Binding-site contacts:
Ligand atom O2 contacts residue ASP29 of chain 1.A at 3.4 Å.
Ligand atom F1 contacts residue ARG8 of chain 1.B at 3.6 Å.
Ligand atom C39 contacts residue GLY27 of chain 1.B at 3.5 Å.
Ligand atom F3 contacts residue ARG8 of chain 1.B at 3.1 Å.
Ligand atom C3 contacts residue GLY48 of chain 1.B at 3.5 Å.
Ligand atom C33 contacts residue ILE84 of chain 1.A at 3.5 Å (hydrophobic).
Ligand atom C25 contacts residue ASP25 of chain 1.B at 3.5 Å.
Ligand atom C25 contacts residue GLY27 of chain 1.A at 3.5 Å.
Ligand atom N22 contacts residue ASP25 of chain 1.A at 2.7 Å (salt-bridge).
Ligand atom F4 contacts residue PRO81 of chain 1.A at 3.3 Å.
Ligand atom C30 contacts residue LEU23 of chain 1.B at 3.6 Å (hydrophobic).
Ligand atom F4 contacts residue VAL82 of chain 1.A at 3.4 Å.
Ligand atom O40 contacts residue ILE50 of chain 1.B at 3.2 Å.
Ligand atom F5 contacts residue ARG8 of chain 1.A at 3.4 Å.
Ligand atom C33 contacts residue ASP25 of chain 1.A at 3.0 Å.
Ligand atom F4 contacts residue GOL1 of chain 1.C at 3.3 Å.
Ligand atom C25 contacts residue ASP25 of chain 1.A at 3.2 Å.
Ligand atom N2 contacts residue ASP30 of chain 1.B at 2.9 Å (salt-bridge).
Ligand atom C14 contacts residue ASP25 of chain 1.B at 3.6 Å.
Ligand atom O10 contacts residue ILE50 of chain 1.B at 3.0 Å (h-bond).
Ligand atom O11 contacts residue ILE50 of chain 1.B at 3.2 Å.
Ligand atom O2 contacts residue ASP30 of chain 1.A at 3.0 Å (salt-bridge).
Ligand atom O10 contacts residue GLY49 of chain 1.B at 3.4 Å.
Ligand atom O1 contacts residue ASP29 of chain 1.B at 3.4 Å (salt-bridge).
Ligand atom O41 contacts residue ILE50 of chain 1.A at 2.9 Å (h-bond).
Ligand atom C20 contacts residue GLY48 of chain 1.A at 3.5 Å.
Ligand atom C34 contacts residue ILE84 of chain 1.A at 3.4 Å (hydrophobic).
Ligand atom C34 contacts residue ASP25 of chain 1.A at 3.5 Å.
Ligand atom C29 contacts residue GLY48 of chain 1.A at 3.3 Å.
Ligand atom C38 contacts residue ILE84 of chain 1.A at 3.3 Å (hydrophobic).
Ligand atom N22 contacts residue ASP25 of chain 1.B at 2.8 Å (salt-bridge).
Ligand atom O1 contacts residue ASP30 of chain 1.B at 2.8 Å (salt-bridge).
Ligand atom F6 contacts residue GLY48 of chain 1.B at 2.5 Å.
Ligand atom C19 contacts residue GLY48 of chain 1.B at 3.6 Å.
Ligand atom C7 contacts residue ASP25 of chain 1.B at 3.3 Å.
Ligand atom C38 contacts residue ASP25 of chain 1.A at 3.1 Å.
Ligand atom O1 contacts residue ALA28 of chain 1.B at 3.5 Å.
Ligand atom C21 contacts residue ASP25 of chain 1.B at 3.2 Å.
Ligand atom C7 contacts residue ILE84 of chain 1.B at 3.5 Å (hydrophobic).
Ligand atom C17 contacts residue ILE50 of chain 1.A at 3.3 Å (hydrophobic).

Sequence of chain 1.B:
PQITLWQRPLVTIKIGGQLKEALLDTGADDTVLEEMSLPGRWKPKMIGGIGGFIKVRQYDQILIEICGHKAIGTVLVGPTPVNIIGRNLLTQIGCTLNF

This protein binds this small molecule.
Small molecule (SMILES): NC(=O)c1ccc(S(=O)(=O)N(Cc2ccc(C(F)(F)F)cc2)[C@H]2CNC[C@@H]2N(Cc2ccc(C(F)(F)F)cc2)S(=O)(=O)c2ccc(C(N)=O)cc2)cc1

Sequence of chain 1.A:
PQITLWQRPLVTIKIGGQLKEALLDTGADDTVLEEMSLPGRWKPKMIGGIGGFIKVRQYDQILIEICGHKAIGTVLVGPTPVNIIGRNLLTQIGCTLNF